The small molecule below binds the protein below.
Small molecule (SMILES): COc1ccc(C(=O)c2c(-c3ccc(O)cc3)sc3cc(O)ccc23)cc1

Binding-site contacts:
Ligand atom C17 contacts residue ARG76 of chain 1.B at 3.2 Å.
Ligand atom C3 contacts residue THR270 of chain 1.B at 3.8 Å.
Ligand atom S1 contacts residue TYR266 of chain 1.B at 3.5 Å (h-bond).
Ligand atom S1 contacts residue PHE262 of chain 1.B at 3.8 Å.
Ligand atom C11 contacts residue ASN71 of chain 1.B at 3.9 Å.
Ligand atom C14 contacts residue EDO1 of chain 1.I at 3.3 Å.
Ligand atom C19 contacts residue ARG76 of chain 1.B at 3.8 Å.
Ligand atom C6 contacts residue PHE262 of chain 1.B at 3.7 Å (hydrophobic).
Ligand atom C12 contacts residue NAP1 of chain 1.J at 3.5 Å.
Ligand atom O1 contacts residue TYR77 of chain 1.B at 3.7 Å.
Ligand atom O1 contacts residue ASN71 of chain 1.B at 3.8 Å.
Ligand atom C14 contacts residue TYR77 of chain 1.B at 3.0 Å (hydrophobic).
Ligand atom C12 contacts residue EDO1 of chain 1.I at 3.4 Å.
Ligand atom S1 contacts residue ASN71 of chain 1.B at 3.7 Å.
Ligand atom C9 contacts residue TYR266 of chain 1.B at 3.5 Å (hydrophobic).
Ligand atom O3 contacts residue PHE295 of chain 1.B at 3.9 Å.
Ligand atom O4 contacts residue SER68 of chain 1.B at 3.4 Å (h-bond).
Ligand atom C13 contacts residue SER68 of chain 1.B at 3.1 Å.
Ligand atom O2 contacts residue LEU272 of chain 1.B at 3.4 Å.
Ligand atom O1 contacts residue ARG76 of chain 1.B at 3.4 Å.
Ligand atom C10 contacts residue TYR266 of chain 1.B at 3.1 Å (hydrophobic).
Ligand atom C11 contacts residue SER68 of chain 1.B at 3.3 Å.
Ligand atom C9 contacts residue SER68 of chain 1.B at 3.2 Å.
Ligand atom C14 contacts residue SER68 of chain 1.B at 2.9 Å.
Ligand atom C7 contacts residue ASN71 of chain 1.B at 3.9 Å.
Ligand atom C20 contacts residue PHE295 of chain 1.B at 3.4 Å (hydrophobic).
Ligand atom C9 contacts residue ASN71 of chain 1.B at 3.7 Å.
Ligand atom O4 contacts residue NAP1 of chain 1.J at 2.8 Å.
Ligand atom C17 contacts residue TYR77 of chain 1.B at 3.8 Å (hydrophobic).
Ligand atom C10 contacts residue NAP1 of chain 1.J at 3.3 Å.
Ligand atom O4 contacts residue EDO1 of chain 1.I at 2.7 Å (h-bond).
Ligand atom C10 contacts residue SER68 of chain 1.B at 3.0 Å.
Ligand atom C3 contacts residue LEU272 of chain 1.B at 3.7 Å (hydrophobic).
Ligand atom C13 contacts residue TYR77 of chain 1.B at 2.9 Å (hydrophobic).
Ligand atom C5 contacts residue THR270 of chain 1.B at 3.5 Å.
Ligand atom C12 contacts residue SER68 of chain 1.B at 2.8 Å.
Ligand atom O2 contacts residue THR270 of chain 1.B at 3.1 Å (h-bond).
Ligand atom C5 contacts residue GLY271 of chain 1.B at 3.9 Å.
Ligand atom C18 contacts residue PHE295 of chain 1.B at 3.7 Å (hydrophobic).
Ligand atom C5 contacts residue LEU272 of chain 1.B at 3.7 Å (hydrophobic).

Sequence of chain 1.B:
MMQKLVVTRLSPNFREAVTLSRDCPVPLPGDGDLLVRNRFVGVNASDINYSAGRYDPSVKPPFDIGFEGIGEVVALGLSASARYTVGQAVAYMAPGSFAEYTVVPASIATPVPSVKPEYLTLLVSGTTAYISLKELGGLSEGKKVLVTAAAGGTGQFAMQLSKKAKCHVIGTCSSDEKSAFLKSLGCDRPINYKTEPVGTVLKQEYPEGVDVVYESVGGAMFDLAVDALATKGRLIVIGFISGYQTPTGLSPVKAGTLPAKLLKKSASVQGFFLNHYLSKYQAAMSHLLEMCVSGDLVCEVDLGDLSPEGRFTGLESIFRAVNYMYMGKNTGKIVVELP